This protein binds this small molecule.
Small molecule (SMILES): CC(=O)N[C@@H]1[C@@H](O)[C@H](O)[C@@H](CO)O[C@H]1O

Sequence of chain 1.B:
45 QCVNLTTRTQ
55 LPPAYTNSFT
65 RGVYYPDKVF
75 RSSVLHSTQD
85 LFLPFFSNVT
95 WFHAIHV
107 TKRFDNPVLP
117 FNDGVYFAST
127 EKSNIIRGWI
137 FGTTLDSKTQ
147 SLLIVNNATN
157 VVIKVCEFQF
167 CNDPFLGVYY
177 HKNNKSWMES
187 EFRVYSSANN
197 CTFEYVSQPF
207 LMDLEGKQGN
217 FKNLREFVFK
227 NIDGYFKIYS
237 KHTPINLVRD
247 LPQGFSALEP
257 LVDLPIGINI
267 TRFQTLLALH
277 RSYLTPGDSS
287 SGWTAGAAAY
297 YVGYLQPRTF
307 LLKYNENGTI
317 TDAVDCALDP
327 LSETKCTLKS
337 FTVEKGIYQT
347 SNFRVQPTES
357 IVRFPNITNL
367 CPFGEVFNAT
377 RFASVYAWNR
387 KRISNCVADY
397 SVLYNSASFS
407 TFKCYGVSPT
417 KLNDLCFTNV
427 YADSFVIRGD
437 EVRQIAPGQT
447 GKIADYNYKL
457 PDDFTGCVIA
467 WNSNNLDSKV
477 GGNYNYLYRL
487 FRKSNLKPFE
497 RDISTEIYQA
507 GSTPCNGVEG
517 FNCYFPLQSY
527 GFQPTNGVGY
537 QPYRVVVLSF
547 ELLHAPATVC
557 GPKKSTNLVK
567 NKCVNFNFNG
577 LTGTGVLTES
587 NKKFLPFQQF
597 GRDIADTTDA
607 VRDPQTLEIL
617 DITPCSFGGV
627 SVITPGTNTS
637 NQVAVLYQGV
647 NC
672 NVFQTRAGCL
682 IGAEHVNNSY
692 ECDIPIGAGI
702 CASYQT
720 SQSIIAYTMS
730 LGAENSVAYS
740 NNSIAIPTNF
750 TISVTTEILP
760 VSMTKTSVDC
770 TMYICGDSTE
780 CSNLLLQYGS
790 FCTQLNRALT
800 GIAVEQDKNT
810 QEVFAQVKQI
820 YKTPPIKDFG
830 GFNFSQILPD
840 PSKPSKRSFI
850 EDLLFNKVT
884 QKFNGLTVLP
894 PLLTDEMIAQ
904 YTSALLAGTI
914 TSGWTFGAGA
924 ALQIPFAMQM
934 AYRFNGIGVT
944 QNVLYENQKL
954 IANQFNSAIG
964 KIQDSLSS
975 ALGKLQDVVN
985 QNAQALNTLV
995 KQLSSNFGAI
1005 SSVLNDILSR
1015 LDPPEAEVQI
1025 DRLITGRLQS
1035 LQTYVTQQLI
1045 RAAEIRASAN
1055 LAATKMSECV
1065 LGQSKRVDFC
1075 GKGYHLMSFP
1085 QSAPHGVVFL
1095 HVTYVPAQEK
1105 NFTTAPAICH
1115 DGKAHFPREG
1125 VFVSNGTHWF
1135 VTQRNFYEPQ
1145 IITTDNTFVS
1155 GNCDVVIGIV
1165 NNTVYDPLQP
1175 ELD

Binding-site contacts:
Ligand atom C2 contacts residue ASN313 of chain 1.B at 2.5 Å.
Ligand atom O5 contacts residue GLU312 of chain 1.B at 4.3 Å.
Ligand atom C1 contacts residue GLU312 of chain 1.B at 3.4 Å.
Ligand atom C7 contacts residue GLU312 of chain 1.B at 3.3 Å.
Ligand atom C7 contacts residue ASN311 of chain 1.B at 4.0 Å.
Ligand atom C7 contacts residue ASN313 of chain 1.B at 3.1 Å.
Ligand atom N2 contacts residue GLU312 of chain 1.B at 4.2 Å.
Ligand atom O5 contacts residue ASN313 of chain 1.B at 2.4 Å (h-bond).
Ligand atom O7 contacts residue ASN311 of chain 1.B at 2.9 Å (h-bond).
Ligand atom N2 contacts residue ASN313 of chain 1.B at 2.9 Å (h-bond).
Ligand atom C2 contacts residue GLU312 of chain 1.B at 4.3 Å.
Ligand atom C8 contacts residue ASN313 of chain 1.B at 4.4 Å.
Ligand atom O7 contacts residue GLU312 of chain 1.B at 3.0 Å (salt-bridge).
Ligand atom C5 contacts residue ASN313 of chain 1.B at 3.7 Å.
Ligand atom C1 contacts residue ASN313 of chain 1.B at 1.4 Å.
Ligand atom C3 contacts residue ASN313 of chain 1.B at 3.8 Å.
Ligand atom O7 contacts residue ASN313 of chain 1.B at 2.9 Å (h-bond).
Ligand atom C8 contacts residue GLU312 of chain 1.B at 3.6 Å.
Ligand atom C4 contacts residue ASN313 of chain 1.B at 4.2 Å.